Binding-site contacts:
Ligand atom N9 contacts residue ILE121 of chain 3.B at 4.3 Å.
Ligand atom C1 contacts residue PRO50 of chain 3.B at 4.2 Å (hydrophobic).
Ligand atom O2 contacts residue GLY52 of chain 3.B at 3.3 Å.
Ligand atom C8 contacts residue PRO53 of chain 3.B at 3.9 Å (hydrophobic).
Ligand atom C9 contacts residue PRO53 of chain 3.B at 4.2 Å (hydrophobic).
Ligand atom CL2 contacts residue ILE121 of chain 3.B at 4.1 Å.
Ligand atom CL2 contacts residue THR98 of chain 3.B at 4.0 Å.
Ligand atom O2 contacts residue PRO53 of chain 3.B at 3.1 Å.
Ligand atom CL1 contacts residue PRO53 of chain 3.B at 4.1 Å.
Ligand atom O9A contacts residue ILE121 of chain 3.B at 3.4 Å.
Ligand atom O4 contacts residue PRO50 of chain 3.B at 3.5 Å.
Ligand atom CL2 contacts residue GLY52 of chain 3.B at 4.5 Å.
Ligand atom CL1 contacts residue TYR125 of chain 3.B at 3.6 Å.
Ligand atom C1 contacts residue GLY123 of chain 3.B at 4.3 Å.
Ligand atom CL1 contacts residue ILE51 of chain 3.B at 4.1 Å.
Ligand atom CL1 contacts residue ILE124 of chain 3.B at 3.3 Å.
Ligand atom C2 contacts residue GLY52 of chain 3.B at 4.3 Å.
Ligand atom C2 contacts residue PRO53 of chain 3.B at 4.1 Å (hydrophobic).
Ligand atom O2 contacts residue PRO50 of chain 3.B at 4.3 Å.
Ligand atom CL1 contacts residue GLY52 of chain 3.B at 3.3 Å.
Ligand atom C1 contacts residue TYR125 of chain 3.B at 3.6 Å (hydrophobic).
Ligand atom CL1 contacts residue GLY123 of chain 3.B at 3.7 Å.
Ligand atom N2 contacts residue PRO50 of chain 3.B at 4.4 Å.
Ligand atom O9B contacts residue PRO53 of chain 3.B at 3.9 Å.
Ligand atom C2 contacts residue PRO50 of chain 3.B at 4.1 Å (hydrophobic).
Ligand atom CL1 contacts residue PRO50 of chain 3.B at 3.8 Å.
Ligand atom CL2 contacts residue PRO53 of chain 3.B at 3.8 Å.
Ligand atom C1 contacts residue PRO53 of chain 3.B at 4.4 Å (hydrophobic).
Ligand atom N9 contacts residue PRO53 of chain 3.B at 4.1 Å.
Ligand atom C4 contacts residue PRO50 of chain 3.B at 4.4 Å (hydrophobic).
Ligand atom CL2 contacts residue GLY123 of chain 3.B at 3.7 Å.
Ligand atom CL2 contacts residue TYR125 of chain 3.B at 3.8 Å.
Ligand atom C1 contacts residue GLY52 of chain 3.B at 4.3 Å.

The small molecule below binds the protein below.
Small molecule (SMILES): O=C(N[C@H](CO)[C@H](O)c1ccc([N+](=O)[O-])cc1)C(Cl)Cl

Sequence of chain 3.B:
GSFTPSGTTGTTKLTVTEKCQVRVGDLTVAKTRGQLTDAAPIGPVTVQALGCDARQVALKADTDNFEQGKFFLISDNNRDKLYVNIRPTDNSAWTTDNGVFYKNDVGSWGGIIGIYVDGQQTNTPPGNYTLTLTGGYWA